Sequence of chain 16.E:
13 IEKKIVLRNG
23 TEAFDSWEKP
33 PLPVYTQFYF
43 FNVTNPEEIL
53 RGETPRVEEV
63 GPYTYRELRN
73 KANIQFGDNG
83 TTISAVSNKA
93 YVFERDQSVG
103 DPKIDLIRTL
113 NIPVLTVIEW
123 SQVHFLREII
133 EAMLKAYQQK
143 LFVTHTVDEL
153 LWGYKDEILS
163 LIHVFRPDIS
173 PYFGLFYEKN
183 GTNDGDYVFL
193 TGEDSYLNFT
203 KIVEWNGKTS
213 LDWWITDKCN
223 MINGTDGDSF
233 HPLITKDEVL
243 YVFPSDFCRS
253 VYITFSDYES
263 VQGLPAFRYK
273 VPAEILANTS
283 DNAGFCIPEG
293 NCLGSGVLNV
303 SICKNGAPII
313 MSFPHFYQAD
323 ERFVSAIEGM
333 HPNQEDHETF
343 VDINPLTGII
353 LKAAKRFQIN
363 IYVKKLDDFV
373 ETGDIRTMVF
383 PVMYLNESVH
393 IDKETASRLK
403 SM

Binding-site contacts:
Ligand atom N2 contacts residue TYR41 of chain 16.E at 4.3 Å.
Ligand atom C1 contacts residue ARG358 of chain 16.E at 3.7 Å.
Ligand atom C1 contacts residue ASN388 of chain 16.E at 1.4 Å.
Ligand atom C5 contacts residue TYR41 of chain 16.E at 3.4 Å (hydrophobic).
Ligand atom O7 contacts residue GLN39 of chain 16.E at 2.9 Å (h-bond).
Ligand atom O6 contacts residue TYR41 of chain 16.E at 3.6 Å.
Ligand atom N2 contacts residue ASN388 of chain 16.E at 2.9 Å (h-bond).
Ligand atom C6 contacts residue TYR41 of chain 16.E at 3.6 Å (hydrophobic).
Ligand atom O5 contacts residue TYR41 of chain 16.E at 4.4 Å.
Ligand atom C2 contacts residue ARG358 of chain 16.E at 4.3 Å.
Ligand atom C6 contacts residue ARG358 of chain 16.E at 4.4 Å.
Ligand atom O5 contacts residue ASP338 of chain 16.E at 4.2 Å.
Ligand atom O4 contacts residue TYR41 of chain 16.E at 3.5 Å (h-bond).
Ligand atom O6 contacts residue TYR386 of chain 16.E at 4.0 Å.
Ligand atom C8 contacts residue SER390 of chain 16.E at 3.3 Å.
Ligand atom C2 contacts residue ASN388 of chain 16.E at 2.5 Å.
Ligand atom C4 contacts residue ASP338 of chain 16.E at 4.3 Å.
Ligand atom O6 contacts residue ARG358 of chain 16.E at 3.3 Å.
Ligand atom C8 contacts residue GLU61 of chain 16.E at 3.3 Å.
Ligand atom O5 contacts residue ASN388 of chain 16.E at 2.3 Å (h-bond).
Ligand atom C4 contacts residue ASN388 of chain 16.E at 4.2 Å.
Ligand atom C5 contacts residue ASN388 of chain 16.E at 3.6 Å.
Ligand atom C7 contacts residue ASN388 of chain 16.E at 3.6 Å.
Ligand atom C3 contacts residue TYR41 of chain 16.E at 4.2 Å (hydrophobic).
Ligand atom C4 contacts residue TYR41 of chain 16.E at 3.9 Å (hydrophobic).
Ligand atom O7 contacts residue TYR41 of chain 16.E at 3.3 Å (h-bond).
Ligand atom C3 contacts residue ASP338 of chain 16.E at 4.5 Å.
Ligand atom C7 contacts residue TYR41 of chain 16.E at 3.5 Å (hydrophobic).
Ligand atom C8 contacts residue TYR41 of chain 16.E at 3.6 Å (hydrophobic).
Ligand atom O6 contacts residue ASP338 of chain 16.E at 2.9 Å (salt-bridge).
Ligand atom C6 contacts residue ASP338 of chain 16.E at 3.3 Å.
Ligand atom C7 contacts residue GLN39 of chain 16.E at 4.1 Å.
Ligand atom C3 contacts residue ASN388 of chain 16.E at 3.8 Å.
Ligand atom O6 contacts residue HIS339 of chain 16.E at 3.9 Å.
Ligand atom C7 contacts residue SER390 of chain 16.E at 4.2 Å.
Ligand atom O7 contacts residue ASN388 of chain 16.E at 3.9 Å.
Ligand atom C5 contacts residue ASP338 of chain 16.E at 3.5 Å.
Ligand atom O4 contacts residue ASP338 of chain 16.E at 4.2 Å.
Ligand atom C1 contacts residue ASP338 of chain 16.E at 4.3 Å.
Ligand atom O5 contacts residue ARG358 of chain 16.E at 3.4 Å (salt-bridge).

This small molecule binds to this protein.
Small molecule (SMILES): CC(=O)N[C@H]1[C@H](O[C@H]2[C@H](O)[C@@H](NC(C)=O)CO[C@@H]2CO)O[C@H](CO)[C@@H](O[C@@H]2O[C@H](CO[C@H]3O[C@H](CO)[C@@H](O)[C@H](O)[C@@H]3O)[C@@H](O)[C@H](O[C@H]3O[C@H](CO)[C@@H](O)[C@H](O)[C@@H]3O)[C@@H]2O)[C@@H]1O